A protein and the small-molecule ligand that binds it are described below.
Small molecule (SMILES): C[C@@H]1NC(=O)[C@H](C[C@](C)(O)CO)NC(=O)[C@H](CC2=CN=C3C=CC=CC23)NC(=O)[C@H](C)NC(=O)[C@@H]2C[C@@H](O)CN2C(=O)[C@H](CS)NC(=O)[C@H]([C@H](C)O)NC1=O

Sequence of chain 1.C:
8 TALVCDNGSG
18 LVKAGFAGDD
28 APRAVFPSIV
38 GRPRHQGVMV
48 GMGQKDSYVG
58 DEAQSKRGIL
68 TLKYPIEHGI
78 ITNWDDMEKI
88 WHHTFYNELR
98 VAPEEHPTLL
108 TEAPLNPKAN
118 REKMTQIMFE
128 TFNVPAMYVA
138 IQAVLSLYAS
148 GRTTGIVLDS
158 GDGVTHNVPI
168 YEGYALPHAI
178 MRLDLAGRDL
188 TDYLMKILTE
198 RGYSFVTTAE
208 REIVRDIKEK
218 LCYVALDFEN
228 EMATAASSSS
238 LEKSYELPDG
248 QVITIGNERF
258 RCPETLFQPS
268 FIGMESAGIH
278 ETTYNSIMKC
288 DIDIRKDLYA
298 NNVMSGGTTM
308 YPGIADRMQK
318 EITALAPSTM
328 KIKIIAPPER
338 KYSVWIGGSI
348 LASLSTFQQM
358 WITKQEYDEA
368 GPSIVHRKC

Sequence of chain 1.D:
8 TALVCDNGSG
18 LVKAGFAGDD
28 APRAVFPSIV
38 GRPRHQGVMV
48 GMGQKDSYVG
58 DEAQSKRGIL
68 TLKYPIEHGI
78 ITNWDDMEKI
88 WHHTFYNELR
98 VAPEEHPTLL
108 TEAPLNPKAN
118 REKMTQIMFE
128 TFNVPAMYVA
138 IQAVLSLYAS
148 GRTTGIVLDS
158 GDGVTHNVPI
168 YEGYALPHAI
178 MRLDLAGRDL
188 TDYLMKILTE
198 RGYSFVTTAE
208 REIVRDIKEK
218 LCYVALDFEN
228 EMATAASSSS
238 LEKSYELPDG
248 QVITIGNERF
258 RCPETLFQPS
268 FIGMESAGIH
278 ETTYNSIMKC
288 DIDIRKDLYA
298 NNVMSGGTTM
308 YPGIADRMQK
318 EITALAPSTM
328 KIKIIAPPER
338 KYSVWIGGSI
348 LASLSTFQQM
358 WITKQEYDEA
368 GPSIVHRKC

Sequence of chain 1.E:
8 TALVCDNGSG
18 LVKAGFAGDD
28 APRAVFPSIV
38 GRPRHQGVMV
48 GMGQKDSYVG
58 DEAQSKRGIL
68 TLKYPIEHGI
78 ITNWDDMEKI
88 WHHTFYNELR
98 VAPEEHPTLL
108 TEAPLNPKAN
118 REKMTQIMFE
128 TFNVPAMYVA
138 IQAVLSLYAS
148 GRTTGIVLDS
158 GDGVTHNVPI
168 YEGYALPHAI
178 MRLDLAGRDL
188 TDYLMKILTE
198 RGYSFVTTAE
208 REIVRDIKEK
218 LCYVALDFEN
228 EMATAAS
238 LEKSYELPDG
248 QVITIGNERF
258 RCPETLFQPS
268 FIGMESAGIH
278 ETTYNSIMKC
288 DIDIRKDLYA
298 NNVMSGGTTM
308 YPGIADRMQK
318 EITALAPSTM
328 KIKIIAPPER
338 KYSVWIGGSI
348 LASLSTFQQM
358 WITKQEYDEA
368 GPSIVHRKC

Binding-site contacts:
Ligand atom N contacts residue GLY199 of chain 1.C at 3.9 Å.
Ligand atom CD1 contacts residue TYR200 of chain 1.C at 4.0 Å (hydrophobic).
Ligand atom CA contacts residue GLN248 of chain 1.C at 3.5 Å.
Ligand atom CB contacts residue THR79 of chain 1.D at 3.7 Å.
Ligand atom C contacts residue GLY199 of chain 1.C at 3.7 Å.
Ligand atom CA contacts residue ILE77 of chain 1.D at 3.8 Å (hydrophobic).
Ligand atom OG1 contacts residue ILE289 of chain 1.E at 3.6 Å.
Ligand atom OG1 contacts residue GLU207 of chain 1.C at 3.6 Å.
Ligand atom CB contacts residue GLU74 of chain 1.D at 3.5 Å.
Ligand atom CZ3 contacts residue PRO114 of chain 1.D at 3.7 Å (hydrophobic).
Ligand atom CB contacts residue SER201 of chain 1.C at 3.4 Å.
Ligand atom CH2 contacts residue ARG179 of chain 1.D at 3.9 Å.
Ligand atom CH2 contacts residue SER201 of chain 1.C at 3.9 Å.
Ligand atom CE3 contacts residue SER201 of chain 1.C at 3.7 Å.
Ligand atom CZ2 contacts residue ARG179 of chain 1.D at 3.4 Å.
Ligand atom O contacts residue ILE77 of chain 1.D at 3.8 Å.
Ligand atom CA contacts residue GLY199 of chain 1.C at 3.7 Å.
Ligand atom CB contacts residue GLN248 of chain 1.C at 4.0 Å.
Ligand atom OG1 contacts residue SER201 of chain 1.C at 4.0 Å.
Ligand atom CH2 contacts residue THR196 of chain 1.C at 3.7 Å.
Ligand atom CB contacts residue TYR200 of chain 1.C at 3.6 Å (hydrophobic).
Ligand atom CE3 contacts residue PRO114 of chain 1.D at 4.0 Å (hydrophobic).
Ligand atom CG2 contacts residue ILE289 of chain 1.E at 3.7 Å (hydrophobic).
Ligand atom CB contacts residue GLY199 of chain 1.C at 3.5 Å.
Ligand atom CZ2 contacts residue SER201 of chain 1.C at 3.9 Å.
Ligand atom N contacts residue GLY199 of chain 1.C at 3.2 Å (h-bond).
Ligand atom CD2 contacts residue SER201 of chain 1.C at 3.6 Å.
Ligand atom CE3 contacts residue GLY199 of chain 1.C at 3.2 Å.
Ligand atom C contacts residue GLN248 of chain 1.C at 3.7 Å.
Ligand atom O contacts residue GLN248 of chain 1.C at 3.2 Å (h-bond).
Ligand atom CG2 contacts residue SER201 of chain 1.C at 3.9 Å.
Ligand atom CB contacts residue GLY199 of chain 1.C at 3.3 Å.
Ligand atom O contacts residue ILE77 of chain 1.D at 3.4 Å.
Ligand atom CZ3 contacts residue THR196 of chain 1.C at 3.6 Å.
Ligand atom CZ3 contacts residue SER201 of chain 1.C at 3.9 Å.
Ligand atom SG contacts residue HIS75 of chain 1.D at 3.9 Å.
Ligand atom CE2 contacts residue SER201 of chain 1.C at 3.7 Å.
Ligand atom CG2 contacts residue PHE202 of chain 1.C at 3.6 Å (hydrophobic).
Ligand atom CH2 contacts residue LEU112 of chain 1.D at 4.0 Å (hydrophobic).
Ligand atom CD2 contacts residue GLY199 of chain 1.C at 3.9 Å.